This small molecule binds to this protein.
Small molecule (SMILES): CC(=O)N[C@@H]1[C@@H](O)[C@H](O)[C@@H](CO)O[C@H]1O

Sequence of chain 1.C:
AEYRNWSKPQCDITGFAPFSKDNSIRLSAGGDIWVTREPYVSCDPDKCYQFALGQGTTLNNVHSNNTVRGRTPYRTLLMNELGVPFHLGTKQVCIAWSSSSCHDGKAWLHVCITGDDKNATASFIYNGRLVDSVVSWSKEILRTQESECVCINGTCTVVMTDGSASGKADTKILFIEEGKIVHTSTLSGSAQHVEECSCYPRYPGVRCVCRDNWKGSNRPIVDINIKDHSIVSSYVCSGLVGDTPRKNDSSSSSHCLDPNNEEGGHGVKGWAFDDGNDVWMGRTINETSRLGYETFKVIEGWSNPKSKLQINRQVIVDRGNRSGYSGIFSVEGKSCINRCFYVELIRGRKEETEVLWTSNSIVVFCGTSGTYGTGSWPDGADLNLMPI

Binding-site contacts:
Ligand atom N2 contacts residue ASN158 of chain 1.C at 3.0 Å (h-bond).
Ligand atom C7 contacts residue ASN158 of chain 1.C at 3.3 Å.
Ligand atom C8 contacts residue ASN158 of chain 1.C at 4.5 Å.
Ligand atom C7 contacts residue ASN10 of chain 1.C at 3.9 Å.
Ligand atom C3 contacts residue ASN158 of chain 1.C at 3.9 Å.
Ligand atom C8 contacts residue TYR208 of chain 1.C at 4.1 Å (hydrophobic).
Ligand atom C4 contacts residue ASN158 of chain 1.C at 4.3 Å.
Ligand atom O7 contacts residue ASN10 of chain 1.C at 4.2 Å.
Ligand atom C2 contacts residue ASN158 of chain 1.C at 2.5 Å.
Ligand atom O7 contacts residue ASN158 of chain 1.C at 3.2 Å (h-bond).
Ligand atom C1 contacts residue ASN158 of chain 1.C at 1.4 Å.
Ligand atom C8 contacts residue ASN10 of chain 1.C at 3.6 Å.
Ligand atom O5 contacts residue ASN158 of chain 1.C at 2.4 Å (h-bond).
Ligand atom C5 contacts residue ASN158 of chain 1.C at 3.7 Å.
Ligand atom O7 contacts residue TYR208 of chain 1.C at 4.2 Å.